Binding-site contacts:
Ligand atom C2A contacts residue PHE179 of chain 7.A at 3.3 Å (hydrophobic).
Ligand atom C1B contacts residue LEU181 of chain 7.A at 3.8 Å (hydrophobic).
Ligand atom N3A contacts residue LEU217 of chain 7.A at 3.4 Å.
Ligand atom CM2 contacts residue ILE122 of chain 7.A at 3.7 Å (hydrophobic).
Ligand atom C1C contacts residue MET214 of chain 7.A at 3.7 Å (hydrophobic).
Ligand atom C2B contacts residue ILE122 of chain 7.A at 3.9 Å (hydrophobic).
Ligand atom CM6 contacts residue TYR144 of chain 7.A at 3.7 Å (hydrophobic).
Ligand atom C3 contacts residue LEU100 of chain 7.A at 3.9 Å (hydrophobic).
Ligand atom C4B contacts residue PHE179 of chain 7.A at 3.9 Å (hydrophobic).
Ligand atom O5A contacts residue TYR144 of chain 7.A at 3.1 Å.
Ligand atom O1 contacts residue MET214 of chain 7.A at 3.2 Å.
Ligand atom C5B contacts residue TYR144 of chain 7.A at 3.6 Å (hydrophobic).
Ligand atom C5 contacts residue MET214 of chain 7.A at 3.6 Å (hydrophobic).
Ligand atom C1A contacts residue TYR144 of chain 7.A at 3.1 Å (hydrophobic).
Ligand atom C2C contacts residue ILE98 of chain 7.A at 4.0 Å (hydrophobic).
Ligand atom C2A contacts residue TYR144 of chain 7.A at 3.7 Å (hydrophobic).
Ligand atom C4B contacts residue LEU181 of chain 7.A at 3.8 Å (hydrophobic).
Ligand atom CM2 contacts residue ILE236 of chain 7.A at 4.0 Å (hydrophobic).
Ligand atom C4A contacts residue TYR144 of chain 7.A at 3.8 Å (hydrophobic).
Ligand atom CM6 contacts residue LEU181 of chain 7.A at 3.7 Å (hydrophobic).
Ligand atom O5A contacts residue ALA166 of chain 7.A at 3.9 Å.
Ligand atom C4 contacts residue TYR190 of chain 7.A at 3.8 Å (hydrophobic).
Ligand atom C4A contacts residue PHE179 of chain 7.A at 3.3 Å (hydrophobic).
Ligand atom C1A contacts residue PHE179 of chain 7.A at 3.5 Å (hydrophobic).
Ligand atom O1B contacts residue ILE98 of chain 7.A at 2.9 Å.
Ligand atom CM6 contacts residue LEU184 of chain 7.A at 3.4 Å (hydrophobic).
Ligand atom CM3 contacts residue TYR190 of chain 7.A at 3.9 Å (hydrophobic).
Ligand atom O1 contacts residue LEU100 of chain 7.A at 4.0 Å.
Ligand atom CM4 contacts residue VAL168 of chain 7.A at 3.5 Å (hydrophobic).
Ligand atom C6B contacts residue LEU181 of chain 7.A at 3.3 Å (hydrophobic).
Ligand atom N3A contacts residue PHE179 of chain 7.A at 3.0 Å.
Ligand atom C1B contacts residue ILE98 of chain 7.A at 3.6 Å (hydrophobic).
Ligand atom CM4 contacts residue TYR142 of chain 7.A at 3.1 Å (hydrophobic).
Ligand atom O5A contacts residue PHE179 of chain 7.A at 3.7 Å.
Ligand atom CM4 contacts residue PHE179 of chain 7.A at 3.9 Å (hydrophobic).
Ligand atom N2 contacts residue LEU100 of chain 7.A at 3.8 Å.
Ligand atom C2B contacts residue ILE98 of chain 7.A at 3.9 Å (hydrophobic).
Ligand atom C5B contacts residue LEU181 of chain 7.A at 3.3 Å (hydrophobic).
Ligand atom C6B contacts residue ILE98 of chain 7.A at 3.6 Å (hydrophobic).
Ligand atom N2 contacts residue MET214 of chain 7.A at 3.8 Å.

Sequence of chain 7.C:
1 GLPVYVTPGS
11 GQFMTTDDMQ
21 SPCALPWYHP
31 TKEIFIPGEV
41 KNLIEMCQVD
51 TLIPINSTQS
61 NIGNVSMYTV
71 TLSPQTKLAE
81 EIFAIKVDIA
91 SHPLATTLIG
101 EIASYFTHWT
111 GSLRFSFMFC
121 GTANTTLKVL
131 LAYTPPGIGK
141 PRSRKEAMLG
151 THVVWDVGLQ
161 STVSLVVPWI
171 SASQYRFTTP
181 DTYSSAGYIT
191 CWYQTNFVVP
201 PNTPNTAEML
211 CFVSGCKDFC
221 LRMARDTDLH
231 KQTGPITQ

The small molecule below binds the protein below.
Small molecule (SMILES): Cc1cc(CCCOc2c(C)cc(-c3coc(C)n3)cc2C)on1

Sequence of chain 7.A:
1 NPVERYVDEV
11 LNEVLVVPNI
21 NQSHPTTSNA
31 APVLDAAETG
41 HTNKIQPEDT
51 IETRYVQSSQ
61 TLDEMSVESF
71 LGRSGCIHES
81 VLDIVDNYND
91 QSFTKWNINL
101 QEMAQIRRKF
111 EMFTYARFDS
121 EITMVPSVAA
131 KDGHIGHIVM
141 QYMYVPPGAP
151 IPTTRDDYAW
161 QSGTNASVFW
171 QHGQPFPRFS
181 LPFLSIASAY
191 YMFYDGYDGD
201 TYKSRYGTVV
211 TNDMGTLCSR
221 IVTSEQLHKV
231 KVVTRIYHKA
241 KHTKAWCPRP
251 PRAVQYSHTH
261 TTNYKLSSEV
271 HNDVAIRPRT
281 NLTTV